The small molecule below binds the protein below.
Small molecule (SMILES): CC(=O)NCCCC[C@H](NC(=O)/C=N/C(=O)CN)C(=O)N[C@@H](C)C=O

Sequence of chain 1.A:
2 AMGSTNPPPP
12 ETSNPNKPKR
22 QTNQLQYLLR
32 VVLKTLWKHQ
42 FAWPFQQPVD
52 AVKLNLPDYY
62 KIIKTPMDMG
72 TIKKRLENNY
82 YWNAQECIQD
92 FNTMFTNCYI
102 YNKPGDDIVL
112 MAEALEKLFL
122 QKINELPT

Binding-site contacts:
Ligand atom OH contacts residue ASN103 of chain 1.A at 3.1 Å (h-bond).
Ligand atom CB contacts residue TYR102 of chain 1.A at 4.2 Å (hydrophobic).
Ligand atom O contacts residue LEU57 of chain 1.A at 4.0 Å.
Ligand atom CD contacts residue ASN103 of chain 1.A at 3.8 Å.
Ligand atom OH contacts residue ILE109 of chain 1.A at 4.2 Å.
Ligand atom CH3 contacts residue VAL50 of chain 1.A at 3.9 Å (hydrophobic).
Ligand atom C contacts residue LEU57 of chain 1.A at 3.5 Å (hydrophobic).
Ligand atom C contacts residue LEU57 of chain 1.A at 3.8 Å (hydrophobic).
Ligand atom NZ contacts residue ILE109 of chain 1.A at 4.3 Å.
Ligand atom CE contacts residue ASN103 of chain 1.A at 4.0 Å.
Ligand atom CD contacts residue TYR102 of chain 1.A at 4.3 Å (hydrophobic).
Ligand atom OH contacts residue CYS99 of chain 1.A at 4.1 Å.
Ligand atom CD contacts residue LEU57 of chain 1.A at 3.6 Å (hydrophobic).
Ligand atom CB contacts residue LEU57 of chain 1.A at 4.2 Å (hydrophobic).
Ligand atom OH contacts residue TYR60 of chain 1.A at 4.0 Å.
Ligand atom NZ contacts residue LEU57 of chain 1.A at 4.2 Å.
Ligand atom CE contacts residue LEU57 of chain 1.A at 4.5 Å (hydrophobic).
Ligand atom CH3 contacts residue ILE109 of chain 1.A at 3.4 Å (hydrophobic).
Ligand atom O contacts residue ASN56 of chain 1.A at 4.3 Å.
Ligand atom C contacts residue TYR102 of chain 1.A at 3.6 Å (hydrophobic).
Ligand atom CE contacts residue ILE109 of chain 1.A at 3.8 Å (hydrophobic).
Ligand atom CH3 contacts residue PHE46 of chain 1.A at 4.0 Å (hydrophobic).
Ligand atom CH contacts residue VAL50 of chain 1.A at 4.0 Å (hydrophobic).
Ligand atom CH contacts residue ILE109 of chain 1.A at 3.9 Å (hydrophobic).
Ligand atom CG contacts residue ILE109 of chain 1.A at 4.3 Å (hydrophobic).
Ligand atom CH3 contacts residue PRO45 of chain 1.A at 4.1 Å (hydrophobic).
Ligand atom CH contacts residue ASN103 of chain 1.A at 4.2 Å.
Ligand atom CA contacts residue LEU57 of chain 1.A at 4.3 Å (hydrophobic).
Ligand atom N contacts residue TYR102 of chain 1.A at 4.1 Å.
Ligand atom CB contacts residue ASN103 of chain 1.A at 4.4 Å.
Ligand atom NZ contacts residue VAL50 of chain 1.A at 4.3 Å.
Ligand atom N contacts residue LEU57 of chain 1.A at 4.0 Å.
Ligand atom CG contacts residue ASN103 of chain 1.A at 3.3 Å.
Ligand atom O contacts residue LEU57 of chain 1.A at 3.3 Å.
Ligand atom CA contacts residue TYR102 of chain 1.A at 4.1 Å (hydrophobic).